Sequence of chain 1.C:
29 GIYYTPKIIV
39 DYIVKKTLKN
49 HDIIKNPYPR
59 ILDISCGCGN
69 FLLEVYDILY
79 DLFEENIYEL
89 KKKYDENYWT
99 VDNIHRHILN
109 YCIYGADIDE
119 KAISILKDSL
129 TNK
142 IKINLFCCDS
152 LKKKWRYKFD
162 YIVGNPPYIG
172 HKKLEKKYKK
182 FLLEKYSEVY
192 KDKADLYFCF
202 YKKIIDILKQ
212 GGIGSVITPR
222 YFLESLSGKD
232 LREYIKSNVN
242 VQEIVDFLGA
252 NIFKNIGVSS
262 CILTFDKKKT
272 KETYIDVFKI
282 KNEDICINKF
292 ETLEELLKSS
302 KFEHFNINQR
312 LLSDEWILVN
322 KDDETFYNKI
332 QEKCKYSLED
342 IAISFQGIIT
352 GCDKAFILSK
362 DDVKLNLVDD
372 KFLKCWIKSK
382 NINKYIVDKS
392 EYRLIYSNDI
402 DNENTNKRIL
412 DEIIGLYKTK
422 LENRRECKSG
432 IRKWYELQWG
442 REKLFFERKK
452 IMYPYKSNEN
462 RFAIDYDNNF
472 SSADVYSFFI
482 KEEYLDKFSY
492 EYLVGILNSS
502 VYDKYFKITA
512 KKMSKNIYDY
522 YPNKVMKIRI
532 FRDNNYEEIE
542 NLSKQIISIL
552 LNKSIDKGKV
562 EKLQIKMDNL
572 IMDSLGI

Binding-site contacts:
Ligand atom C8 contacts residue ILE116 of chain 1.C at 3.8 Å (hydrophobic).
Ligand atom C5 contacts residue ILE116 of chain 1.C at 3.8 Å (hydrophobic).
Ligand atom C2 contacts residue ASP115 of chain 1.C at 3.7 Å.
Ligand atom N2 contacts residue ASP115 of chain 1.C at 3.6 Å.
Ligand atom O2 contacts residue PRO168 of chain 1.C at 3.4 Å.
Ligand atom C3 contacts residue PRO168 of chain 1.C at 3.8 Å (hydrophobic).
Ligand atom C8 contacts residue CYS149 of chain 1.C at 3.8 Å (hydrophobic).
Ligand atom C7 contacts residue ILE116 of chain 1.C at 3.4 Å (hydrophobic).
Ligand atom C6 contacts residue ILE116 of chain 1.C at 3.6 Å (hydrophobic).
Ligand atom C1 contacts residue ASP115 of chain 1.C at 3.6 Å.
Ligand atom C10 contacts residue ASP150 of chain 1.C at 3.6 Å.
Ligand atom C12 contacts residue TYR179 of chain 1.C at 3.5 Å (hydrophobic).
Ligand atom C contacts residue ASP115 of chain 1.C at 3.4 Å.
Ligand atom N4 contacts residue LEU152 of chain 1.C at 3.4 Å.
Ligand atom O3 contacts residue SER63 of chain 1.C at 3.4 Å.
Ligand atom C18 contacts residue GLU176 of chain 1.C at 3.8 Å.
Ligand atom O contacts residue GLY65 of chain 1.C at 3.5 Å.
Ligand atom N4 contacts residue PHE201 of chain 1.C at 3.8 Å.
Ligand atom O1 contacts residue ILE116 of chain 1.C at 3.3 Å.
Ligand atom C9 contacts residue ILE116 of chain 1.C at 3.8 Å (hydrophobic).
Ligand atom N3 contacts residue ASP150 of chain 1.C at 3.6 Å (salt-bridge).
Ligand atom O contacts residue ASP115 of chain 1.C at 2.5 Å (salt-bridge).
Ligand atom N3 contacts residue SER151 of chain 1.C at 3.0 Å (h-bond).
Ligand atom N4 contacts residue ASP150 of chain 1.C at 2.7 Å (salt-bridge).
Ligand atom C11 contacts residue TYR179 of chain 1.C at 3.2 Å (hydrophobic).
Ligand atom O1 contacts residue ASP115 of chain 1.C at 2.8 Å (salt-bridge).
Ligand atom C9 contacts residue PHE201 of chain 1.C at 3.6 Å (hydrophobic).
Ligand atom C10 contacts residue LEU152 of chain 1.C at 3.7 Å (hydrophobic).
Ligand atom C9 contacts residue ASP150 of chain 1.C at 3.6 Å.
Ligand atom O3 contacts residue ASP115 of chain 1.C at 3.5 Å (salt-bridge).
Ligand atom N3 contacts residue ILE116 of chain 1.C at 3.7 Å.
Ligand atom O2 contacts residue GLY29 of chain 1.C at 3.6 Å.
Ligand atom C10 contacts residue TYR179 of chain 1.C at 3.8 Å (hydrophobic).
Ligand atom C11 contacts residue ASP150 of chain 1.C at 3.5 Å.
Ligand atom C8 contacts residue SER151 of chain 1.C at 3.1 Å.
Ligand atom N1 contacts residue PRO168 of chain 1.C at 3.5 Å.
Ligand atom N contacts residue ILE116 of chain 1.C at 3.5 Å.
Ligand atom C4 contacts residue ASP115 of chain 1.C at 3.1 Å.
Ligand atom C5 contacts residue PRO168 of chain 1.C at 3.5 Å (hydrophobic).
Ligand atom N2 contacts residue ILE116 of chain 1.C at 3.5 Å (h-bond).

The protein below binds the small molecule below.
Small molecule (SMILES): OC[C@H]1O[C@@H](n2cnc3c(NCCCCCc4ccccc4)ncnc32)[C@H](O)[C@@H]1O